Sequence of chain 1.A:
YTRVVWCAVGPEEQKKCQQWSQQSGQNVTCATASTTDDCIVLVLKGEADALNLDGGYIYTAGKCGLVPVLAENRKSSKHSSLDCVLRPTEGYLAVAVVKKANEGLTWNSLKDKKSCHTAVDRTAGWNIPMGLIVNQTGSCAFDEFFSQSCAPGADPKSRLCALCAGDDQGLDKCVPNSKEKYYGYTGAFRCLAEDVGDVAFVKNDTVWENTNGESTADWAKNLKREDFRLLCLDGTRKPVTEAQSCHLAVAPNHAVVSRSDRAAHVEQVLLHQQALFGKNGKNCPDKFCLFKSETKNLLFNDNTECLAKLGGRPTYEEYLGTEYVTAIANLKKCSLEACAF

Binding-site contacts:
Ligand atom C8 contacts residue ALA243 of chain 1.A at 3.8 Å (hydrophobic).
Ligand atom C7 contacts residue ASN204 of chain 1.A at 3.1 Å.
Ligand atom C8 contacts residue LEU93 of chain 1.A at 3.3 Å (hydrophobic).
Ligand atom C3 contacts residue ASN204 of chain 1.A at 3.6 Å.
Ligand atom C7 contacts residue LEU93 of chain 1.A at 3.7 Å (hydrophobic).
Ligand atom O5 contacts residue ASP205 of chain 1.A at 3.3 Å.
Ligand atom C1 contacts residue ASN204 of chain 1.A at 1.4 Å.
Ligand atom O7 contacts residue GLN244 of chain 1.A at 3.8 Å.
Ligand atom O6 contacts residue SER77 of chain 1.A at 4.5 Å.
Ligand atom O5 contacts residue ASN204 of chain 1.A at 2.6 Å (h-bond).
Ligand atom C5 contacts residue TRP208 of chain 1.A at 3.4 Å (hydrophobic).
Ligand atom O7 contacts residue ASN204 of chain 1.A at 3.5 Å (h-bond).
Ligand atom C6 contacts residue TRP208 of chain 1.A at 3.5 Å (hydrophobic).
Ligand atom C8 contacts residue TRP208 of chain 1.A at 4.1 Å (hydrophobic).
Ligand atom C8 contacts residue GLN244 of chain 1.A at 3.3 Å.
Ligand atom N2 contacts residue ASN204 of chain 1.A at 2.5 Å (h-bond).
Ligand atom O6 contacts residue GLU209 of chain 1.A at 4.2 Å.
Ligand atom C1 contacts residue TRP208 of chain 1.A at 3.8 Å (hydrophobic).
Ligand atom O7 contacts residue TRP208 of chain 1.A at 3.0 Å.
Ligand atom C7 contacts residue GLN244 of chain 1.A at 4.0 Å.
Ligand atom C5 contacts residue ASP205 of chain 1.A at 4.1 Å.
Ligand atom C5 contacts residue ASN204 of chain 1.A at 3.7 Å.
Ligand atom C7 contacts residue ALA243 of chain 1.A at 4.5 Å (hydrophobic).
Ligand atom C1 contacts residue ASP205 of chain 1.A at 3.9 Å.
Ligand atom N2 contacts residue TRP208 of chain 1.A at 4.4 Å.
Ligand atom O7 contacts residue ARG225 of chain 1.A at 4.3 Å.
Ligand atom O7 contacts residue LEU93 of chain 1.A at 3.6 Å.
Ligand atom O5 contacts residue TRP208 of chain 1.A at 3.5 Å.
Ligand atom C8 contacts residue GLU214 of chain 1.A at 4.1 Å.
Ligand atom C8 contacts residue ASN204 of chain 1.A at 4.1 Å.
Ligand atom C8 contacts residue ARG225 of chain 1.A at 4.0 Å.
Ligand atom O6 contacts residue ASP205 of chain 1.A at 2.6 Å (salt-bridge).
Ligand atom O4 contacts residue TRP208 of chain 1.A at 4.2 Å.
Ligand atom C2 contacts residue ASN204 of chain 1.A at 2.4 Å.
Ligand atom C7 contacts residue TRP208 of chain 1.A at 3.7 Å (hydrophobic).
Ligand atom C6 contacts residue ASP205 of chain 1.A at 3.7 Å.
Ligand atom C4 contacts residue ASN204 of chain 1.A at 4.1 Å.

This protein binds this small molecule.
Small molecule (SMILES): CC(=O)N[C@H]1[C@H](O[C@H]2[C@H](O)[C@@H](NC(C)=O)CO[C@@H]2CO)O[C@H](CO)[C@@H](O)[C@@H]1O